Sequence of chain 1.A:
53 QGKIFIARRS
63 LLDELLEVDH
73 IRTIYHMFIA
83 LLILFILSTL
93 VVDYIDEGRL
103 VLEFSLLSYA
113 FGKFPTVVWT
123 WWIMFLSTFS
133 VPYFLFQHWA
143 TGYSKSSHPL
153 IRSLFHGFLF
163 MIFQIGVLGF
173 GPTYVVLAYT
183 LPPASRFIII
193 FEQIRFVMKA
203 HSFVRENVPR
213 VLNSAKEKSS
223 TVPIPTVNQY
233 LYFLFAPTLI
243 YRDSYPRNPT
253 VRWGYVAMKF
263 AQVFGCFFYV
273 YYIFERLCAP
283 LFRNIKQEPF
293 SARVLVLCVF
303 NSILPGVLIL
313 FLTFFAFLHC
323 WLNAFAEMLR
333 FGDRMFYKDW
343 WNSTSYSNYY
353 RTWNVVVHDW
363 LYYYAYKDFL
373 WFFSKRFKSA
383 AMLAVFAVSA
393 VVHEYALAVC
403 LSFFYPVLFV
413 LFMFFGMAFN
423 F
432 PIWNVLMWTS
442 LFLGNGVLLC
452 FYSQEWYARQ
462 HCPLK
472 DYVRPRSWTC

Sequence of chain 1.B:
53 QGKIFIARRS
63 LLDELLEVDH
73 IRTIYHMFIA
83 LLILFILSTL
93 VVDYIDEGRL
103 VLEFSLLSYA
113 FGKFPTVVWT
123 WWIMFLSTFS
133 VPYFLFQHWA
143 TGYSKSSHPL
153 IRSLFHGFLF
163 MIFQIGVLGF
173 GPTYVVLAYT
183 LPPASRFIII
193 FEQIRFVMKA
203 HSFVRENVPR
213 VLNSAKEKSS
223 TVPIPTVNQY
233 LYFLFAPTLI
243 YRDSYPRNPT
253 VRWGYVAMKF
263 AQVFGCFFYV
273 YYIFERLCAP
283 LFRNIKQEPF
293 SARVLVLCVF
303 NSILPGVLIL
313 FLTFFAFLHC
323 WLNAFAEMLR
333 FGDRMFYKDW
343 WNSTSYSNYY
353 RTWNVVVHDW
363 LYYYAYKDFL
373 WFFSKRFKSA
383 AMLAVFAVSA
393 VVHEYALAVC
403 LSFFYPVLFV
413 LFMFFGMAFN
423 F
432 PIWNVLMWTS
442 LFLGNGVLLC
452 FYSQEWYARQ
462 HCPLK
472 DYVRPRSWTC

A small-molecule ligand and the protein it binds are described below.
Small molecule (SMILES): CC(C)CCC[C@@H](C)[C@H]1CC[C@H]2[C@@H]3CC=C4C[C@@H](O)CC[C@]4(C)[C@H]3CC[C@]12C

Binding-site contacts:
Ligand atom C23 contacts residue PHE80 of chain 1.A at 4.0 Å (hydrophobic).
Ligand atom C6 contacts residue LEU67 of chain 1.A at 4.0 Å (hydrophobic).
Ligand atom C20 contacts residue PHE80 of chain 1.A at 4.0 Å (hydrophobic).
Ligand atom C12 contacts residue PHE313 of chain 1.A at 3.8 Å (hydrophobic).
Ligand atom O1 contacts residue TRP343 of chain 1.A at 3.3 Å.
Ligand atom C23 contacts residue LEU314 of chain 1.A at 3.6 Å (hydrophobic).
Ligand atom C16 contacts residue TYR77 of chain 1.A at 3.9 Å (hydrophobic).
Ligand atom C24 contacts residue PHE317 of chain 1.A at 3.6 Å (hydrophobic).
Ligand atom C27 contacts residue TYR271 of chain 1.A at 3.4 Å (hydrophobic).
Ligand atom C23 contacts residue PHE317 of chain 1.A at 3.7 Å (hydrophobic).
Ligand atom C27 contacts residue LEU314 of chain 1.A at 3.9 Å (hydrophobic).
Ligand atom C26 contacts residue ILE81 of chain 1.A at 3.7 Å (hydrophobic).
Ligand atom O1 contacts residue THR75 of chain 1.B at 3.2 Å.
Ligand atom C4 contacts residue HIS72 of chain 1.B at 3.9 Å.
Ligand atom C22 contacts residue TYR77 of chain 1.A at 4.0 Å (hydrophobic).
Ligand atom C20 contacts residue PHE317 of chain 1.A at 4.1 Å (hydrophobic).
Ligand atom O1 contacts residue HIS72 of chain 1.B at 2.5 Å (h-bond).
Ligand atom C11 contacts residue PHE313 of chain 1.A at 3.3 Å (hydrophobic).
Ligand atom C21 contacts residue PHE80 of chain 1.A at 2.5 Å (hydrophobic).
Ligand atom C19 contacts residue TRP343 of chain 1.A at 3.4 Å (hydrophobic).
Ligand atom C22 contacts residue PHE317 of chain 1.A at 3.7 Å (hydrophobic).
Ligand atom C25 contacts residue CYS268 of chain 1.A at 3.5 Å (hydrophobic).
Ligand atom C1 contacts residue PHE313 of chain 1.A at 3.9 Å (hydrophobic).
Ligand atom C15 contacts residue LEU68 of chain 1.A at 3.9 Å (hydrophobic).
Ligand atom C16 contacts residue PHE317 of chain 1.A at 4.0 Å (hydrophobic).
Ligand atom C17 contacts residue PHE80 of chain 1.A at 4.0 Å (hydrophobic).
Ligand atom C19 contacts residue PHE313 of chain 1.A at 3.9 Å (hydrophobic).
Ligand atom C3 contacts residue ILE76 of chain 1.B at 3.5 Å (hydrophobic).
Ligand atom C2 contacts residue MET79 of chain 1.B at 4.1 Å (hydrophobic).
Ligand atom C7 contacts residue ILE73 of chain 1.A at 3.4 Å (hydrophobic).
Ligand atom C12 contacts residue PHE80 of chain 1.A at 3.8 Å (hydrophobic).
Ligand atom C18 contacts residue PHE317 of chain 1.A at 3.9 Å (hydrophobic).
Ligand atom C24 contacts residue TYR77 of chain 1.A at 3.6 Å (hydrophobic).
Ligand atom O1 contacts residue ILE76 of chain 1.B at 3.6 Å.
Ligand atom C25 contacts residue LEU314 of chain 1.A at 4.0 Å (hydrophobic).
Ligand atom C26 contacts residue CYS268 of chain 1.A at 3.9 Å (hydrophobic).
Ligand atom C18 contacts residue LEU64 of chain 1.A at 4.0 Å (hydrophobic).
Ligand atom C6 contacts residue ILE73 of chain 1.A at 4.0 Å (hydrophobic).
Ligand atom C3 contacts residue HIS72 of chain 1.B at 3.4 Å.
Ligand atom C4 contacts residue TRP343 of chain 1.A at 3.8 Å (hydrophobic).